Sequence of chain 2.D:
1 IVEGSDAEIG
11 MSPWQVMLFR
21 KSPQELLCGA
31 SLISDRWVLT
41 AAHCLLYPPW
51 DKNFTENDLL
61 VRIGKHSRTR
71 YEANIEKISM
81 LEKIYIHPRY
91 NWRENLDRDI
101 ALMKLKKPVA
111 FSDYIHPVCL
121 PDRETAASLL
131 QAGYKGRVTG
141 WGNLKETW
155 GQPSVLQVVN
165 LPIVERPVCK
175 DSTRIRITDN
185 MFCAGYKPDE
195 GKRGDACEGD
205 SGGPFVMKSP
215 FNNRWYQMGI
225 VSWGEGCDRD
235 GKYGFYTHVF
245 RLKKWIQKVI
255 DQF

Binding-site contacts:
Ligand atom C3 contacts residue ASN53 of chain 2.D at 3.8 Å.
Ligand atom C8 contacts residue ASN53 of chain 2.D at 3.7 Å.
Ligand atom O5 contacts residue ASN53 of chain 2.D at 2.4 Å (h-bond).
Ligand atom N2 contacts residue LEU46 of chain 2.D at 4.0 Å.
Ligand atom O6 contacts residue THR55 of chain 2.D at 4.3 Å.
Ligand atom C7 contacts residue ASN53 of chain 2.D at 3.8 Å.
Ligand atom C1 contacts residue ASN53 of chain 2.D at 1.6 Å.
Ligand atom N2 contacts residue ASN53 of chain 2.D at 3.0 Å (h-bond).
Ligand atom C2 contacts residue ASN53 of chain 2.D at 2.4 Å.
Ligand atom C4 contacts residue ASN53 of chain 2.D at 4.2 Å.
Ligand atom O3 contacts residue LYS23 of chain 1.A at 3.7 Å.
Ligand atom O7 contacts residue PRO48 of chain 2.D at 4.4 Å.
Ligand atom C5 contacts residue ASN53 of chain 2.D at 3.8 Å.

A protein and the small-molecule ligand that binds it are described below.
Small molecule (SMILES): CC(=O)N[C@@H]1[C@@H](O)[C@H](O)[C@@H](CO)O[C@H]1O

Sequence of chain 1.A:
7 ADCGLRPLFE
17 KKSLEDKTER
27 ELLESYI